Binding-site contacts:
Ligand atom C2 contacts residue ASN253 of chain 1.B at 2.5 Å.
Ligand atom C5 contacts residue ASP81 of chain 1.A at 4.1 Å.
Ligand atom C7 contacts residue ARG293 of chain 1.B at 4.3 Å.
Ligand atom O6 contacts residue THR255 of chain 1.B at 4.0 Å.
Ligand atom O4 contacts residue ASP81 of chain 1.A at 3.1 Å (salt-bridge).
Ligand atom N2 contacts residue ILE309 of chain 1.B at 4.2 Å.
Ligand atom O5 contacts residue ASN253 of chain 1.B at 2.4 Å (h-bond).
Ligand atom O6 contacts residue ARG293 of chain 1.B at 4.5 Å.
Ligand atom C1 contacts residue ILE309 of chain 1.B at 4.4 Å (hydrophobic).
Ligand atom C6 contacts residue THR255 of chain 1.B at 3.4 Å.
Ligand atom C7 contacts residue ILE309 of chain 1.B at 3.6 Å (hydrophobic).
Ligand atom C7 contacts residue ASN253 of chain 1.B at 3.6 Å.
Ligand atom C1 contacts residue THR255 of chain 1.B at 3.6 Å.
Ligand atom C8 contacts residue ARG293 of chain 1.B at 3.2 Å.
Ligand atom C8 contacts residue ASN253 of chain 1.B at 3.9 Å.
Ligand atom O7 contacts residue ILE309 of chain 1.B at 3.6 Å.
Ligand atom C3 contacts residue ARG293 of chain 1.B at 3.7 Å.
Ligand atom C5 contacts residue ASN253 of chain 1.B at 3.7 Å.
Ligand atom C5 contacts residue ARG293 of chain 1.B at 4.5 Å.
Ligand atom C8 contacts residue SER307 of chain 1.B at 3.2 Å.
Ligand atom C4 contacts residue ASN253 of chain 1.B at 4.2 Å.
Ligand atom O4 contacts residue ARG293 of chain 1.B at 3.8 Å.
Ligand atom C1 contacts residue ASN253 of chain 1.B at 1.4 Å.
Ligand atom C4 contacts residue ARG293 of chain 1.B at 4.4 Å.
Ligand atom C1 contacts residue SER307 of chain 1.B at 4.3 Å.
Ligand atom C8 contacts residue SER290 of chain 1.B at 4.3 Å.
Ligand atom C3 contacts residue ASN253 of chain 1.B at 3.8 Å.
Ligand atom O5 contacts residue ARG293 of chain 1.B at 4.1 Å.
Ligand atom O3 contacts residue ARG293 of chain 1.B at 4.0 Å.
Ligand atom C5 contacts residue THR255 of chain 1.B at 3.2 Å.
Ligand atom O7 contacts residue TRP288 of chain 1.B at 4.2 Å.
Ligand atom C8 contacts residue ILE309 of chain 1.B at 3.6 Å (hydrophobic).
Ligand atom C4 contacts residue ASP81 of chain 1.A at 4.1 Å.
Ligand atom N2 contacts residue ASN253 of chain 1.B at 3.0 Å (h-bond).
Ligand atom O5 contacts residue THR255 of chain 1.B at 3.1 Å (h-bond).
Ligand atom O7 contacts residue LEU295 of chain 1.B at 4.2 Å.

Sequence of chain 1.B:
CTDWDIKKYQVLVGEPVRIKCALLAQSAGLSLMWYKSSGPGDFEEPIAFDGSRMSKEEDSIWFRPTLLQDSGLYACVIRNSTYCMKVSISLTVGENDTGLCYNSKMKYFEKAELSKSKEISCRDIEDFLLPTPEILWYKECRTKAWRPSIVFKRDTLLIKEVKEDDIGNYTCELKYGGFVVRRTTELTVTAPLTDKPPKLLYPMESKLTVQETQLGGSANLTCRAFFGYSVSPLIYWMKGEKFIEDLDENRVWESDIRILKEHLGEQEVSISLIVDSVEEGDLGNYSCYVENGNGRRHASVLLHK

A protein and the small-molecule ligand that binds it are described below.
Small molecule (SMILES): CC(=O)N[C@H]1[C@H](O[C@H]2[C@H](O)[C@@H](NC(C)=O)CO[C@@H]2CO)O[C@H](CO)[C@@H](O[C@@H]2O[C@H](CO)[C@@H](O)[C@H](O[C@H]3O[C@H](CO)[C@@H](O)[C@H](O)[C@@H]3O)[C@@H]2O)[C@@H]1O

Sequence of chain 1.A:
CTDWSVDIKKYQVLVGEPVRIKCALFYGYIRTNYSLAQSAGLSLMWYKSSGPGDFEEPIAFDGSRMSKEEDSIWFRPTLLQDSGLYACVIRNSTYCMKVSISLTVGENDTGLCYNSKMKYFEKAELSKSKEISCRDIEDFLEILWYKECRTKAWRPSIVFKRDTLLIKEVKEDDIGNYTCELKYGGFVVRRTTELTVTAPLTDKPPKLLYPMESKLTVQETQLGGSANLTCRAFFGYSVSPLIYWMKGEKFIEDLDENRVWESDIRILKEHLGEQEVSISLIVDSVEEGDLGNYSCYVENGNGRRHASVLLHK